Sequence of chain 1.V:
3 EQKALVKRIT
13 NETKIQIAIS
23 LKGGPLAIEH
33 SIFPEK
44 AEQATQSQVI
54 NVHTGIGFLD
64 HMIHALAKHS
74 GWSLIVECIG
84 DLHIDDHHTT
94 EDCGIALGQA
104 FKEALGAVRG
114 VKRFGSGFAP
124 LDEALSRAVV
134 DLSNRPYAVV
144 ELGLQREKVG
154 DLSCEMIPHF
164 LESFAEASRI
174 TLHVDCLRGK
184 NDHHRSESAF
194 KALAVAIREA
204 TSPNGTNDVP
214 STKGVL

This small molecule binds to this protein.
Small molecule (SMILES): O=P(O)(O)C[C@H](O)Cn1cncn1

Sequence of chain 1.O:
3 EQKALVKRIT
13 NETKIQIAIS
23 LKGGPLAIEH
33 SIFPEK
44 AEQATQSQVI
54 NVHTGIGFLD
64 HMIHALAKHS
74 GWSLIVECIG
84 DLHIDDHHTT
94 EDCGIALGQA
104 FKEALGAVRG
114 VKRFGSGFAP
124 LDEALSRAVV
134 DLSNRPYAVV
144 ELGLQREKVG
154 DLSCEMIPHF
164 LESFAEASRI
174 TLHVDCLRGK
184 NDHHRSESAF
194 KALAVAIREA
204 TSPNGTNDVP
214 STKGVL

Sequence of chain 1.L:
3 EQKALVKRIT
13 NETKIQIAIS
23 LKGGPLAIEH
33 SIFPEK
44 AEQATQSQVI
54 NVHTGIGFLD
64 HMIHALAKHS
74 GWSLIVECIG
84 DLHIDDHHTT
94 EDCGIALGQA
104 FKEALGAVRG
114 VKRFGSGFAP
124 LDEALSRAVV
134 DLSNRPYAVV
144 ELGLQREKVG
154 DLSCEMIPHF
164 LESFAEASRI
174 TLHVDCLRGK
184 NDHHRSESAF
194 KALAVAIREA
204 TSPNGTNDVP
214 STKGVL

Binding-site contacts:
Ligand atom O13 contacts residue HIS64 of chain 1.L at 3.1 Å (h-bond).
Ligand atom O12 contacts residue LYS216 of chain 1.O at 2.4 Å (salt-bridge).
Ligand atom C5 contacts residue MN1 of chain 1.FC at 3.6 Å.
Ligand atom O13 contacts residue MN1 of chain 1.BC at 1.9 Å.
Ligand atom C5 contacts residue MN1 of chain 1.BC at 3.6 Å.
Ligand atom O10 contacts residue LEU124 of chain 1.L at 3.7 Å.
Ligand atom N4 contacts residue MN1 of chain 1.FC at 2.5 Å.
Ligand atom N1 contacts residue MN1 of chain 1.BC at 2.7 Å.
Ligand atom N1 contacts residue HIS186 of chain 1.L at 3.5 Å (h-bond).
Ligand atom C7 contacts residue GLU190 of chain 1.L at 3.3 Å.
Ligand atom C5 contacts residue GLU190 of chain 1.L at 3.8 Å.
Ligand atom N4 contacts residue GLU94 of chain 1.V at 2.7 Å (salt-bridge).
Ligand atom O10 contacts residue ARG138 of chain 1.O at 3.6 Å.
Ligand atom O10 contacts residue LYS194 of chain 1.L at 2.9 Å (salt-bridge).
Ligand atom C8 contacts residue GLU14 of chain 1.V at 3.7 Å.
Ligand atom N2 contacts residue HIS91 of chain 1.V at 3.7 Å.
Ligand atom C5 contacts residue GLU94 of chain 1.V at 3.8 Å.
Ligand atom C5 contacts residue HIS90 of chain 1.V at 3.3 Å.
Ligand atom O11 contacts residue THR215 of chain 1.O at 3.6 Å.
Ligand atom C3 contacts residue MN1 of chain 1.FC at 3.4 Å.
Ligand atom C6 contacts residue HIS91 of chain 1.V at 3.8 Å.
Ligand atom O11 contacts residue ARG116 of chain 1.O at 3.2 Å (salt-bridge).
Ligand atom N2 contacts residue MN1 of chain 1.BC at 3.8 Å.
Ligand atom C7 contacts residue MN1 of chain 1.BC at 3.3 Å.
Ligand atom C5 contacts residue HIS187 of chain 1.L at 3.4 Å.
Ligand atom O13 contacts residue HIS91 of chain 1.V at 2.8 Å (h-bond).
Ligand atom C8 contacts residue GLU190 of chain 1.L at 3.7 Å.
Ligand atom O11 contacts residue LYS194 of chain 1.L at 3.6 Å.
Ligand atom O12 contacts residue SER214 of chain 1.O at 3.2 Å (h-bond).
Ligand atom N1 contacts residue GLU190 of chain 1.L at 3.2 Å (salt-bridge).
Ligand atom N4 contacts residue HIS90 of chain 1.V at 3.2 Å (h-bond).
Ligand atom O10 contacts residue ARG116 of chain 1.O at 3.6 Å.
Ligand atom O13 contacts residue GLU190 of chain 1.L at 2.7 Å (salt-bridge).
Ligand atom O11 contacts residue SER214 of chain 1.O at 3.0 Å (h-bond).
Ligand atom C5 contacts residue HIS186 of chain 1.L at 3.3 Å.
Ligand atom N4 contacts residue HIS187 of chain 1.L at 3.0 Å (h-bond).
Ligand atom P9 contacts residue SER214 of chain 1.O at 3.7 Å.
Ligand atom C3 contacts residue GLU94 of chain 1.V at 2.9 Å.
Ligand atom N1 contacts residue HIS91 of chain 1.V at 3.1 Å (h-bond).
Ligand atom P9 contacts residue LYS194 of chain 1.L at 3.8 Å.